Sequence of chain 1.E:
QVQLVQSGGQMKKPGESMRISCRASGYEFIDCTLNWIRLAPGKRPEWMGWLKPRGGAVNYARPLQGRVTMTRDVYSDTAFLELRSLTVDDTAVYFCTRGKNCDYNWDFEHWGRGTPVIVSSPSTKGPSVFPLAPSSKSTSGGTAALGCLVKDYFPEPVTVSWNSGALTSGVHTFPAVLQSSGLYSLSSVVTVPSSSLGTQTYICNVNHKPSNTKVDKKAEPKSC

Sequence of chain 1.F:
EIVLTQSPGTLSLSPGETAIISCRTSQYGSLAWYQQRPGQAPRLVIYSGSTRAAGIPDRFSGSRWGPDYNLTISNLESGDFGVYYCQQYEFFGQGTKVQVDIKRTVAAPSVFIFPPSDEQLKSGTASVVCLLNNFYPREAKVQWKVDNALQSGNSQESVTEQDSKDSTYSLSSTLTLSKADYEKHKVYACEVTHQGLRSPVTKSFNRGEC

The small molecule below binds the protein below.
Small molecule (SMILES): OC[C@H]1O[C@@H](O)[C@H](O)[C@@H](O)[C@@H]1O

Binding-site contacts:
Ligand atom O6 contacts residue VAL2 of chain 1.E at 3.6 Å.
Ligand atom C1 contacts residue HIS110 of chain 1.E at 3.7 Å.
Ligand atom O1 contacts residue ARG98 of chain 1.E at 3.7 Å.
Ligand atom O2 contacts residue GLU109 of chain 1.E at 3.4 Å (salt-bridge).
Ligand atom O1 contacts residue LYS100 of chain 1.E at 3.7 Å.
Ligand atom C5 contacts residue HIS110 of chain 1.E at 4.1 Å.
Ligand atom O4 contacts residue GLU109 of chain 1.E at 4.4 Å.
Ligand atom O1 contacts residue HIS110 of chain 1.E at 4.1 Å.
Ligand atom C1 contacts residue ARG98 of chain 1.E at 4.4 Å.
Ligand atom C1 contacts residue BGC1 of chain 1.VA at 4.2 Å.
Ligand atom O5 contacts residue HIS110 of chain 1.E at 4.2 Å.
Ligand atom O2 contacts residue LYS100 of chain 1.E at 3.1 Å (salt-bridge).
Ligand atom O1 contacts residue BGC1 of chain 1.VA at 2.8 Å (h-bond).
Ligand atom C2 contacts residue GLU109 of chain 1.E at 3.9 Å.
Ligand atom C1 contacts residue GLU109 of chain 1.E at 4.2 Å.
Ligand atom C6 contacts residue GLN1 of chain 1.E at 4.2 Å.
Ligand atom O5 contacts residue VAL2 of chain 1.E at 4.2 Å.
Ligand atom C2 contacts residue LYS100 of chain 1.E at 4.2 Å.
Ligand atom C3 contacts residue GLU109 of chain 1.E at 3.6 Å.
Ligand atom C1 contacts residue LYS100 of chain 1.E at 4.2 Å.
Ligand atom O1 contacts residue VAL2 of chain 1.E at 4.3 Å.
Ligand atom O6 contacts residue GLN1 of chain 1.E at 3.1 Å (h-bond).
Ligand atom O4 contacts residue ALA54 of chain 1.F at 4.4 Å.
Ligand atom O3 contacts residue GLU109 of chain 1.E at 4.3 Å.
Ligand atom O3 contacts residue LYS100 of chain 1.E at 4.2 Å.